A protein and the small-molecule ligand that binds it are described below.
Small molecule (SMILES): CC(=O)N[C@H]1[C@H](O[C@H]2[C@H](O)[C@@H](NC(C)=O)CO[C@@H]2CO)O[C@H](CO)[C@@H](O[C@@H]2O[C@H](CO)[C@@H](O)[C@H](O[C@H]3O[C@H](CO)[C@@H](O)[C@H](O)[C@@H]3O)[C@@H]2O)[C@@H]1O

Binding-site contacts:
Ligand atom O3 contacts residue ASP34 of chain 1.B at 3.6 Å.
Ligand atom C6 contacts residue ARG195 of chain 1.B at 3.7 Å.
Ligand atom O7 contacts residue ASN240 of chain 1.B at 4.2 Å.
Ligand atom C6 contacts residue MET254 of chain 1.B at 3.7 Å (hydrophobic).
Ligand atom C2 contacts residue ASN236 of chain 1.B at 2.5 Å.
Ligand atom O5 contacts residue LEU239 of chain 1.B at 3.7 Å.
Ligand atom C8 contacts residue MET254 of chain 1.B at 3.7 Å (hydrophobic).
Ligand atom O7 contacts residue ASN236 of chain 1.B at 3.6 Å (h-bond).
Ligand atom C5 contacts residue ASN236 of chain 1.B at 3.7 Å.
Ligand atom C8 contacts residue ASP34 of chain 1.B at 3.8 Å.
Ligand atom C1 contacts residue ARG195 of chain 1.B at 4.4 Å.
Ligand atom O6 contacts residue ARG195 of chain 1.B at 3.1 Å (salt-bridge).
Ligand atom O6 contacts residue MET254 of chain 1.B at 4.2 Å.
Ligand atom C8 contacts residue VAL33 of chain 1.B at 4.1 Å (hydrophobic).
Ligand atom C3 contacts residue ASN236 of chain 1.B at 3.8 Å.
Ligand atom C4 contacts residue GLY36 of chain 1.B at 4.4 Å.
Ligand atom O2 contacts residue ASP34 of chain 1.B at 4.1 Å.
Ligand atom C1 contacts residue GLY36 of chain 1.B at 4.3 Å.
Ligand atom C5 contacts residue ASP34 of chain 1.B at 4.2 Å.
Ligand atom N2 contacts residue VAL35 of chain 1.B at 4.4 Å.
Ligand atom O7 contacts residue LYS243 of chain 1.B at 4.4 Å.
Ligand atom C3 contacts residue ASP34 of chain 1.B at 3.4 Å.
Ligand atom N2 contacts residue ASN236 of chain 1.B at 2.9 Å (h-bond).
Ligand atom C4 contacts residue VAL35 of chain 1.B at 4.3 Å (hydrophobic).
Ligand atom N2 contacts residue ASP34 of chain 1.B at 2.9 Å (salt-bridge).
Ligand atom C7 contacts residue ASN236 of chain 1.B at 3.4 Å.
Ligand atom O5 contacts residue ARG195 of chain 1.B at 3.6 Å (salt-bridge).
Ligand atom C1 contacts residue LEU239 of chain 1.B at 4.5 Å (hydrophobic).
Ligand atom C4 contacts residue ASN236 of chain 1.B at 4.4 Å.
Ligand atom C1 contacts residue ASP34 of chain 1.B at 4.1 Å.
Ligand atom O3 contacts residue GLY36 of chain 1.B at 3.9 Å.
Ligand atom C1 contacts residue ASN236 of chain 1.B at 1.4 Å.
Ligand atom C5 contacts residue ARG195 of chain 1.B at 4.1 Å.
Ligand atom O4 contacts residue ASP34 of chain 1.B at 3.9 Å.
Ligand atom O7 contacts residue PRO37 of chain 1.B at 3.7 Å.
Ligand atom C2 contacts residue ASP34 of chain 1.B at 3.6 Å.
Ligand atom C7 contacts residue PRO37 of chain 1.B at 4.5 Å (hydrophobic).
Ligand atom O5 contacts residue ASN236 of chain 1.B at 2.4 Å (h-bond).
Ligand atom C7 contacts residue ASP34 of chain 1.B at 3.8 Å.
Ligand atom O6 contacts residue THR256 of chain 1.B at 4.3 Å.

Sequence of chain 1.B:
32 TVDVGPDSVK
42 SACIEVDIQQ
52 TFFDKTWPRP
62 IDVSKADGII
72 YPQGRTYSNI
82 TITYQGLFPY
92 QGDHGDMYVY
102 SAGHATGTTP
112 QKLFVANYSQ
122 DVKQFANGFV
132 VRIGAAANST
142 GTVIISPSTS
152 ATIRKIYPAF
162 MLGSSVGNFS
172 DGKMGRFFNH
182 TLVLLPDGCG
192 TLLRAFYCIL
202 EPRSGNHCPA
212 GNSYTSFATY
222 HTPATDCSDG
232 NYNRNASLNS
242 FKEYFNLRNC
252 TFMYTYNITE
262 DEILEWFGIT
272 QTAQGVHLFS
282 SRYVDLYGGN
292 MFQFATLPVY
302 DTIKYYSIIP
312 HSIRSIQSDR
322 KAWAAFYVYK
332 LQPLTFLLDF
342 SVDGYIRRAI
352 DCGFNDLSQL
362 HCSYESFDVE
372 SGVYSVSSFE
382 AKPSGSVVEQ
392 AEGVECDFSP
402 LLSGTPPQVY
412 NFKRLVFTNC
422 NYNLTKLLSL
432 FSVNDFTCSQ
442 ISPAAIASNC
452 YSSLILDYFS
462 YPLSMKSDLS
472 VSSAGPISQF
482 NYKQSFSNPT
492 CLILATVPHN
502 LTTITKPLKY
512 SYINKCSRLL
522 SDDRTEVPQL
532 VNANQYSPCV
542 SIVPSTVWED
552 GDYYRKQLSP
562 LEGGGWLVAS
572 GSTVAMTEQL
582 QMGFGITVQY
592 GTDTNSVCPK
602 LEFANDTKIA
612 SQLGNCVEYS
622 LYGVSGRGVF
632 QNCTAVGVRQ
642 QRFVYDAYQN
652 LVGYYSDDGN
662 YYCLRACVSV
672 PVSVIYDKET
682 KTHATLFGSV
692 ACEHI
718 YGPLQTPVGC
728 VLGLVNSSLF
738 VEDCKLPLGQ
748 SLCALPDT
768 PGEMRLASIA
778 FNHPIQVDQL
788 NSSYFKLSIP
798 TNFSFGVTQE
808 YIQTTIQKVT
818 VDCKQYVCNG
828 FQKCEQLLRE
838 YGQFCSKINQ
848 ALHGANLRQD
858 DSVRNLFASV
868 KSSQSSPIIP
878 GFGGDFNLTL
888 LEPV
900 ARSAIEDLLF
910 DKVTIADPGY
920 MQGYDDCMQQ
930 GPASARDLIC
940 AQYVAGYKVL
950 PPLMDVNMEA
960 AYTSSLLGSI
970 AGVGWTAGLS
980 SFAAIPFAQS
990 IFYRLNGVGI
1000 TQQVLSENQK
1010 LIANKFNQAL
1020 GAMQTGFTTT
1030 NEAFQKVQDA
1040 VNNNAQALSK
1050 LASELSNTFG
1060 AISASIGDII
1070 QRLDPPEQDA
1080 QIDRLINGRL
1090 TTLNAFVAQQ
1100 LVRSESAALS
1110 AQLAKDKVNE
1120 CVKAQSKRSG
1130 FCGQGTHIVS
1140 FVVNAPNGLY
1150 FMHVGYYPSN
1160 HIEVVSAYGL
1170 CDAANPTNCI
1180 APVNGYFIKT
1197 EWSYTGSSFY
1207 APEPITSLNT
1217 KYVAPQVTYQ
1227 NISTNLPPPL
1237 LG